Sequence of chain 1.A:
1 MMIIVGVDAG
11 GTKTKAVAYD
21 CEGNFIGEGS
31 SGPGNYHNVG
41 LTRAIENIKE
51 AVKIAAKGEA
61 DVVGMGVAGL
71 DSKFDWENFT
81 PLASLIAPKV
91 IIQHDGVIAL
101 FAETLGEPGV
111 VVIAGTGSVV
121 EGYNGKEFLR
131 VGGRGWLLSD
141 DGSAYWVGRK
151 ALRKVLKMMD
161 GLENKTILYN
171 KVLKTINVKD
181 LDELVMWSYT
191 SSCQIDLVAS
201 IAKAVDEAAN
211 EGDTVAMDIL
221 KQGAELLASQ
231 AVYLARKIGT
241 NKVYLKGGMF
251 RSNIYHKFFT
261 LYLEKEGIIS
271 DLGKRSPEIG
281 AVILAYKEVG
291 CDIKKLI

Sequence of chain 1.B:
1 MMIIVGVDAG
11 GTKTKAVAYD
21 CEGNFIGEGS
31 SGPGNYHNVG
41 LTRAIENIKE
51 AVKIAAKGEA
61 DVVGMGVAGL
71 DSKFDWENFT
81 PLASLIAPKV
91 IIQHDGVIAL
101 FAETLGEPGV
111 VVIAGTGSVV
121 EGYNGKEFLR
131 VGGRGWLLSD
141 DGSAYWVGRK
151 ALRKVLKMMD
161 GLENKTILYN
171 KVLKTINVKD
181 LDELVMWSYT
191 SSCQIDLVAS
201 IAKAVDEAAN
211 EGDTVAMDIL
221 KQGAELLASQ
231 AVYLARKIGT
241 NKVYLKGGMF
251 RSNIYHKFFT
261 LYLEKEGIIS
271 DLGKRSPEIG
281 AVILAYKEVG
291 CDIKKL

The protein below binds the small molecule below.
Small molecule (SMILES): O[C@@H]1[C@@H](O)[C@H](O)OC[C@H]1O

Binding-site contacts:
Ligand atom O3 contacts residue GLY69 of chain 1.A at 3.0 Å (h-bond).
Ligand atom O5 contacts residue GLY117 of chain 1.A at 3.4 Å.
Ligand atom O2 contacts residue TYR189 of chain 1.B at 3.3 Å (h-bond).
Ligand atom O2 contacts residue ASP71 of chain 1.A at 2.4 Å (salt-bridge).
Ligand atom O5 contacts residue ASP140 of chain 1.A at 3.8 Å.
Ligand atom O4 contacts residue ASP95 of chain 1.A at 2.6 Å (salt-bridge).
Ligand atom O3 contacts residue HIS94 of chain 1.A at 2.7 Å (h-bond).
Ligand atom C2 contacts residue GLY133 of chain 1.A at 4.0 Å.
Ligand atom C3 contacts residue GLY69 of chain 1.A at 3.9 Å.
Ligand atom O3 contacts residue GLY133 of chain 1.A at 3.7 Å.
Ligand atom O5 contacts residue SER118 of chain 1.A at 3.5 Å (h-bond).
Ligand atom C3 contacts residue HIS94 of chain 1.A at 3.6 Å.
Ligand atom O2 contacts residue ARG134 of chain 1.A at 3.7 Å.
Ligand atom O2 contacts residue GLY133 of chain 1.A at 3.2 Å (h-bond).
Ligand atom C1 contacts residue GLY135 of chain 1.A at 4.1 Å.
Ligand atom O2 contacts residue GLY135 of chain 1.A at 3.0 Å (h-bond).
Ligand atom O3 contacts residue ASP71 of chain 1.A at 2.5 Å (salt-bridge).
Ligand atom O1 contacts residue ASP140 of chain 1.A at 2.8 Å (salt-bridge).
Ligand atom C2 contacts residue ASP71 of chain 1.A at 3.5 Å.
Ligand atom C2 contacts residue GLY69 of chain 1.A at 3.9 Å.
Ligand atom O4 contacts residue HIS94 of chain 1.A at 3.0 Å (h-bond).
Ligand atom C4 contacts residue ASP95 of chain 1.A at 3.5 Å.
Ligand atom C3 contacts residue GLY133 of chain 1.A at 3.6 Å.
Ligand atom C1 contacts residue ASP140 of chain 1.A at 3.2 Å.
Ligand atom O4 contacts residue VAL119 of chain 1.A at 3.4 Å.
Ligand atom O1 contacts residue GLY135 of chain 1.A at 3.8 Å.
Ligand atom O1 contacts residue GLY117 of chain 1.A at 3.9 Å.
Ligand atom C4 contacts residue ALA68 of chain 1.A at 4.2 Å (hydrophobic).
Ligand atom C4 contacts residue GLY69 of chain 1.A at 4.3 Å.
Ligand atom C5 contacts residue SER118 of chain 1.A at 3.7 Å.
Ligand atom O3 contacts residue ASP95 of chain 1.A at 4.2 Å.
Ligand atom C4 contacts residue HIS94 of chain 1.A at 3.7 Å.
Ligand atom O3 contacts residue LEU70 of chain 1.A at 4.2 Å.
Ligand atom C2 contacts residue GLY135 of chain 1.A at 4.2 Å.
Ligand atom C1 contacts residue SER118 of chain 1.A at 4.1 Å.
Ligand atom O3 contacts residue ARG130 of chain 1.A at 3.8 Å.
Ligand atom O3 contacts residue ALA68 of chain 1.A at 4.0 Å.
Ligand atom C1 contacts residue GLY117 of chain 1.A at 4.1 Å.
Ligand atom C5 contacts residue GLY117 of chain 1.A at 3.9 Å.
Ligand atom C3 contacts residue ASP71 of chain 1.A at 3.6 Å.